Sequence of chain 4.A:
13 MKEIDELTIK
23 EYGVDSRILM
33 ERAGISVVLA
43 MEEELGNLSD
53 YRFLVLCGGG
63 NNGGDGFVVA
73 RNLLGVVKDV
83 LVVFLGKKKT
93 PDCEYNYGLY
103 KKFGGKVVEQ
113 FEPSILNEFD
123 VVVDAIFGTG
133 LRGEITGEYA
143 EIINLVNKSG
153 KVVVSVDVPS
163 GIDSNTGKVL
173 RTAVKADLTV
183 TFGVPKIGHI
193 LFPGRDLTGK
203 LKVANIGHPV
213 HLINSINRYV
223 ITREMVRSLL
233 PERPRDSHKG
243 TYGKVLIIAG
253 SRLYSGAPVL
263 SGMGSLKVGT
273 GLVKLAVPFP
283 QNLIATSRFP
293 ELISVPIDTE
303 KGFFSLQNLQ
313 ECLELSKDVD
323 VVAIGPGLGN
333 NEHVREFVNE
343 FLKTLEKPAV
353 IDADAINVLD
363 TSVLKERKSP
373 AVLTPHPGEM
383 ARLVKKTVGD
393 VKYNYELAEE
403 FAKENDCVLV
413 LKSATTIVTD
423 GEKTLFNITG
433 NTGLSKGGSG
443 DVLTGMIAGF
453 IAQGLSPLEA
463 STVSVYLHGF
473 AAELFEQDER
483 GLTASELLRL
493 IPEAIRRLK

Sequence of chain 8.A:
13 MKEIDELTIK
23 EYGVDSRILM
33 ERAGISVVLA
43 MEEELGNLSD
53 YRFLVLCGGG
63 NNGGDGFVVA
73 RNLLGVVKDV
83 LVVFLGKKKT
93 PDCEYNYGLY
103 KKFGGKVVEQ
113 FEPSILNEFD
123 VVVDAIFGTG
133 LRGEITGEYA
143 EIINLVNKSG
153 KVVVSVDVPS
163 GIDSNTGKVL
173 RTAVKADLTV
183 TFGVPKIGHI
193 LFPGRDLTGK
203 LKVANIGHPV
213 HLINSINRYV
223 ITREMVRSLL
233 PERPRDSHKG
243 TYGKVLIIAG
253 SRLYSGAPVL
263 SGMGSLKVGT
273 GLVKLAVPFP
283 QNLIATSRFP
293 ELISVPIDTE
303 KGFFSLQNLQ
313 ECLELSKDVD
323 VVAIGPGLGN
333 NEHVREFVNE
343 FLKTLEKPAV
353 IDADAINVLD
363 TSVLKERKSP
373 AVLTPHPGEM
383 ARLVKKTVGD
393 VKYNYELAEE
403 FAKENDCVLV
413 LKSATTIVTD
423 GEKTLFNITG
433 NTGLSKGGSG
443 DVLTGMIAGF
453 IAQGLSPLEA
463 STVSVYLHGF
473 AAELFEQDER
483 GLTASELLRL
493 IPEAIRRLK

The small molecule below binds the protein below.
Small molecule (SMILES): CC(C)C[C@H](NC(=O)[C@H](CC1=c2ccccc2=NC1)NC(=O)[C@H](C)NC(=O)[C@@H]1CCCN1C(=O)[C@H](C)N)C(=O)N[C@@H](Cc1ccccc1)C(=O)N[C@@H](CCC(=O)O)C(=O)N[C@@H](C)C=O

Binding-site contacts:
Ligand atom N contacts residue GLU44 of chain 4.A at 2.9 Å (salt-bridge).
Ligand atom CZ2 contacts residue ASN207 of chain 8.A at 3.6 Å.
Ligand atom CD2 contacts residue VAL40 of chain 4.A at 3.6 Å (hydrophobic).
Ligand atom NE1 contacts residue ASN74 of chain 4.A at 2.9 Å (h-bond).
Ligand atom CZ contacts residue SER38 of chain 8.A at 3.4 Å.
Ligand atom CZ2 contacts residue ARG34 of chain 8.A at 3.6 Å.
Ligand atom O contacts residue ASN49 of chain 4.A at 2.8 Å (h-bond).
Ligand atom CG contacts residue VAL40 of chain 4.A at 3.7 Å (hydrophobic).
Ligand atom C contacts residue VAL205 of chain 8.A at 3.5 Å (hydrophobic).
Ligand atom CE2 contacts residue GLU45 of chain 8.A at 3.8 Å.
Ligand atom CD1 contacts residue ASN207 of chain 8.A at 3.5 Å.
Ligand atom C contacts residue GLU44 of chain 4.A at 3.8 Å.
Ligand atom O contacts residue VAL205 of chain 8.A at 2.9 Å (h-bond).
Ligand atom O contacts residue VAL205 of chain 8.A at 3.5 Å (h-bond).
Ligand atom CA contacts residue GLU44 of chain 4.A at 3.4 Å.
Ligand atom CE2 contacts residue ASN207 of chain 8.A at 3.5 Å.
Ligand atom CZ2 contacts residue ASN74 of chain 4.A at 3.5 Å.
Ligand atom C contacts residue GLU44 of chain 4.A at 3.2 Å.
Ligand atom CE1 contacts residue SER38 of chain 8.A at 3.8 Å.
Ligand atom O contacts residue ALA206 of chain 8.A at 3.2 Å.
Ligand atom N contacts residue GLU44 of chain 4.A at 3.0 Å (salt-bridge).
Ligand atom O contacts residue ASN207 of chain 8.A at 2.8 Å (h-bond).
Ligand atom O contacts residue ASN207 of chain 8.A at 3.1 Å (h-bond).
Ligand atom N contacts residue VAL205 of chain 8.A at 2.8 Å (h-bond).
Ligand atom CH2 contacts residue ARG34 of chain 8.A at 3.4 Å.
Ligand atom CE1 contacts residue ALA206 of chain 8.A at 3.8 Å (hydrophobic).
Ligand atom CB contacts residue GLU44 of chain 4.A at 3.1 Å.
Ligand atom CH2 contacts residue ILE37 of chain 4.A at 3.7 Å (hydrophobic).
Ligand atom CD1 contacts residue ASN74 of chain 4.A at 3.7 Å.
Ligand atom CZ contacts residue ALA42 of chain 8.A at 3.6 Å (hydrophobic).
Ligand atom CE2 contacts residue VAL40 of chain 4.A at 3.7 Å (hydrophobic).
Ligand atom CA contacts residue ASN49 of chain 4.A at 3.8 Å.
Ligand atom O contacts residue LYS204 of chain 8.A at 3.8 Å.
Ligand atom CD2 contacts residue LEU41 of chain 8.A at 3.6 Å (hydrophobic).
Ligand atom C contacts residue ASN49 of chain 4.A at 3.5 Å.
Ligand atom CA contacts residue GLU44 of chain 4.A at 3.7 Å.
Ligand atom CD2 contacts residue GLU45 of chain 8.A at 3.6 Å.
Ligand atom CA contacts residue VAL205 of chain 8.A at 3.3 Å (hydrophobic).
Ligand atom CB contacts residue GLU44 of chain 4.A at 3.5 Å.
Ligand atom NE1 contacts residue ASN207 of chain 8.A at 3.5 Å (h-bond).